Sequence of chain 1.D:
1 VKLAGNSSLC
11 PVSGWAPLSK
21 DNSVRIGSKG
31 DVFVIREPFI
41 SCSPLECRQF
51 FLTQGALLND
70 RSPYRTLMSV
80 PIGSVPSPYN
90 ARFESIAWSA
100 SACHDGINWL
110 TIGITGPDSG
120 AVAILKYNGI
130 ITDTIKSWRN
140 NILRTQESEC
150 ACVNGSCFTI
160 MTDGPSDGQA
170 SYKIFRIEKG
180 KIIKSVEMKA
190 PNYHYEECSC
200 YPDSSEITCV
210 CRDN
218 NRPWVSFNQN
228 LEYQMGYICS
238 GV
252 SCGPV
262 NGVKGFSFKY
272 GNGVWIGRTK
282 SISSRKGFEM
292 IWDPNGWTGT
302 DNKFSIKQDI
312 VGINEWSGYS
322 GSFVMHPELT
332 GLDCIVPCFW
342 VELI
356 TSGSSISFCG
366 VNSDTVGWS

Binding-site contacts:
Ligand atom O5 contacts residue ASN153 of chain 1.D at 2.4 Å (h-bond).
Ligand atom C3 contacts residue ASN153 of chain 1.D at 3.8 Å.
Ligand atom C8 contacts residue GLN226 of chain 1.D at 3.8 Å.
Ligand atom C5 contacts residue ASN153 of chain 1.D at 3.7 Å.
Ligand atom C2 contacts residue ASN153 of chain 1.D at 2.5 Å.
Ligand atom C8 contacts residue ASN153 of chain 1.D at 4.1 Å.
Ligand atom C1 contacts residue ASN153 of chain 1.D at 1.5 Å.
Ligand atom C7 contacts residue GLN226 of chain 1.D at 3.8 Å.
Ligand atom O7 contacts residue GLN226 of chain 1.D at 3.4 Å (h-bond).
Ligand atom C7 contacts residue ASN153 of chain 1.D at 3.3 Å.
Ligand atom N2 contacts residue ASN153 of chain 1.D at 2.9 Å (h-bond).
Ligand atom C4 contacts residue ASN153 of chain 1.D at 4.2 Å.
Ligand atom O7 contacts residue ASN153 of chain 1.D at 3.6 Å.

The small molecule below binds the protein below.
Small molecule (SMILES): CC(=O)N[C@@H]1[C@@H](O)[C@H](O)[C@@H](CO)O[C@H]1O